Binding-site contacts:
Ligand atom O5 contacts residue PHE305 of chain 2.C at 3.5 Å.
Ligand atom O8 contacts residue ARG368 of chain 2.C at 2.7 Å (salt-bridge).
Ligand atom O4 contacts residue TRP233 of chain 2.C at 3.2 Å (h-bond).
Ligand atom C5 contacts residue TRP166 of chain 2.C at 3.7 Å (hydrophobic).
Ligand atom O6 contacts residue ASP197 of chain 2.C at 2.6 Å (salt-bridge).
Ligand atom O3 contacts residue LYS302 of chain 2.C at 3.0 Å (salt-bridge).
Ligand atom C4 contacts residue TRP166 of chain 2.C at 3.5 Å (hydrophobic).
Ligand atom C6 contacts residue ASP197 of chain 2.C at 3.4 Å.
Ligand atom C6 contacts residue ASP196 of chain 2.C at 3.7 Å.
Ligand atom C3 contacts residue TYR167 of chain 2.C at 3.4 Å (hydrophobic).
Ligand atom C2 contacts residue CYS339 of chain 2.C at 3.8 Å (hydrophobic).
Ligand atom O2 contacts residue ARG354 of chain 2.C at 3.2 Å (salt-bridge).
Ligand atom O3 contacts residue TYR167 of chain 2.C at 2.6 Å (h-bond).
Ligand atom O6 contacts residue TRP166 of chain 2.C at 3.4 Å.
Ligand atom O4 contacts residue LYS302 of chain 2.C at 3.1 Å (salt-bridge).
Ligand atom C4 contacts residue ASP196 of chain 2.C at 3.6 Å.
Ligand atom O2 contacts residue TRP53 of chain 2.C at 3.4 Å (h-bond).
Ligand atom C3 contacts residue ASP358 of chain 2.C at 3.4 Å.
Ligand atom C5 contacts residue ASP304 of chain 2.C at 3.7 Å.
Ligand atom O2 contacts residue CYS339 of chain 2.C at 3.2 Å (h-bond).
Ligand atom C12 contacts residue ASP358 of chain 2.C at 3.1 Å.
Ligand atom O7 contacts residue GLN76 of chain 2.C at 2.6 Å (h-bond).
Ligand atom O1 contacts residue ASP358 of chain 2.C at 2.7 Å (salt-bridge).
Ligand atom O2 contacts residue ASP358 of chain 2.C at 2.5 Å (salt-bridge).
Ligand atom C6 contacts residue TRP233 of chain 2.C at 3.8 Å (hydrophobic).
Ligand atom O4 contacts residue ASP304 of chain 2.C at 3.4 Å (salt-bridge).
Ligand atom O5 contacts residue ASP304 of chain 2.C at 2.8 Å (salt-bridge).
Ligand atom C6 contacts residue TRP166 of chain 2.C at 3.7 Å (hydrophobic).
Ligand atom O3 contacts residue ARG354 of chain 2.C at 3.4 Å (salt-bridge).
Ligand atom C2 contacts residue ASP358 of chain 2.C at 3.5 Å.
Ligand atom C1 contacts residue ASP304 of chain 2.C at 3.3 Å.
Ligand atom O4 contacts residue ASP196 of chain 2.C at 2.7 Å (salt-bridge).
Ligand atom O8 contacts residue THR376 of chain 2.C at 3.1 Å (h-bond).
Ligand atom C2 contacts residue ASP304 of chain 2.C at 3.2 Å.
Ligand atom N contacts residue ARG368 of chain 2.C at 3.4 Å (salt-bridge).
Ligand atom O6 contacts residue TRP268 of chain 2.C at 3.5 Å.
Ligand atom C1 contacts residue ASP358 of chain 2.C at 3.7 Å.
Ligand atom C13 contacts residue ASP358 of chain 2.C at 3.0 Å.
Ligand atom C1 contacts residue TRP53 of chain 2.C at 3.7 Å (hydrophobic).
Ligand atom O7 contacts residue ARG368 of chain 2.C at 3.4 Å (salt-bridge).

Sequence of chain 2.C:
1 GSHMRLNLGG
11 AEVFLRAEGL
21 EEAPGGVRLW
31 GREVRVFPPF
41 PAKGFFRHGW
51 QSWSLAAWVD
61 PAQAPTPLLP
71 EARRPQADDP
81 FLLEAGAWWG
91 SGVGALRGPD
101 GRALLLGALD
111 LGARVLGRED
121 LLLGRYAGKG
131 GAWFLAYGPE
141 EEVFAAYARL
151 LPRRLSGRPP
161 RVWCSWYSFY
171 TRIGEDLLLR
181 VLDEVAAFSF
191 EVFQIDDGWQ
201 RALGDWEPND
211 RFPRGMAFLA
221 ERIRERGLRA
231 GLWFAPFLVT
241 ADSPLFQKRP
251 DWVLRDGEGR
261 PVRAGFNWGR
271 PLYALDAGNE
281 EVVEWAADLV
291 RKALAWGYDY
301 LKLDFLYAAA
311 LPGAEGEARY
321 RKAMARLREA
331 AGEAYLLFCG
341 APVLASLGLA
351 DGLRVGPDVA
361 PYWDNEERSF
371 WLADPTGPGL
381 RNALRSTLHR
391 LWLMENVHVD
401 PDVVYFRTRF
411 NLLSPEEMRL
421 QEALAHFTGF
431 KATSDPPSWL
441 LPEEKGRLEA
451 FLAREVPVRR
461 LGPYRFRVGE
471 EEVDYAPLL

A small-molecule ligand and the protein it binds are described below.
Small molecule (SMILES): O=[N+]([O-])c1ccc(O[C@H]2O[C@H](CO)[C@H](O)[C@H](O)[C@H]2O)cc1